Binding-site contacts:
Ligand atom O contacts residue ASN1069 of chain 5.A at 3.0 Å (h-bond).
Ligand atom O contacts residue ARG1049 of chain 5.A at 3.7 Å.
Ligand atom CG contacts residue GLU1228 of chain 5.MA at 2.9 Å.
Ligand atom NH2 contacts residue ASP1073 of chain 5.A at 3.1 Å (salt-bridge).
Ligand atom CE1 contacts residue ARG1044 of chain 5.A at 3.5 Å.
Ligand atom NZ contacts residue LYS1225 of chain 5.MA at 2.2 Å.
Ligand atom CD1 contacts residue ARG1044 of chain 5.A at 3.1 Å.
Ligand atom CB contacts residue GLU1052 of chain 5.A at 3.1 Å.
Ligand atom O contacts residue ARG1049 of chain 5.A at 3.7 Å.
Ligand atom O contacts residue GLN1074 of chain 5.A at 3.0 Å (h-bond).
Ligand atom CB contacts residue GLN1074 of chain 5.A at 3.5 Å.
Ligand atom NH1 contacts residue ASN1069 of chain 5.A at 2.8 Å (h-bond).
Ligand atom CE contacts residue LYS1225 of chain 5.MA at 2.9 Å.
Ligand atom CB contacts residue GLU1228 of chain 5.MA at 3.7 Å.
Ligand atom O contacts residue ASN1069 of chain 5.A at 3.3 Å (h-bond).
Ligand atom N contacts residue GLN1074 of chain 5.A at 3.2 Å (h-bond).
Ligand atom CD contacts residue GLU1228 of chain 5.MA at 2.9 Å.
Ligand atom CD1 contacts residue ILE1053 of chain 5.A at 3.4 Å (hydrophobic).
Ligand atom NH1 contacts residue ASP1073 of chain 5.A at 3.6 Å.
Ligand atom CA contacts residue THR1065 of chain 5.A at 3.6 Å.
Ligand atom O contacts residue ARG1049 of chain 5.A at 3.7 Å.
Ligand atom CG contacts residue GLU1052 of chain 5.A at 3.2 Å.
Ligand atom NZ contacts residue GLU1228 of chain 5.MA at 2.8 Å.
Ligand atom NZ contacts residue ASP1073 of chain 5.A at 3.0 Å (salt-bridge).
Ligand atom O contacts residue THR1065 of chain 5.A at 3.6 Å.
Ligand atom O contacts residue ILE1045 of chain 5.A at 3.6 Å.
Ligand atom C contacts residue ASN1069 of chain 5.A at 3.2 Å.
Ligand atom CA contacts residue ASN1069 of chain 5.A at 3.5 Å.
Ligand atom CG1 contacts residue PHE1068 of chain 5.A at 3.4 Å (hydrophobic).
Ligand atom N contacts residue ASN1069 of chain 5.A at 2.9 Å (h-bond).
Ligand atom CE contacts residue GLU1228 of chain 5.MA at 2.4 Å.
Ligand atom CD1 contacts residue PHE1068 of chain 5.A at 3.4 Å (hydrophobic).
Ligand atom OG1 contacts residue ARG1049 of chain 5.A at 2.9 Å (salt-bridge).
Ligand atom CD1 contacts residue THR1065 of chain 5.A at 3.5 Å.
Ligand atom CG contacts residue ILE1045 of chain 5.A at 3.5 Å (hydrophobic).
Ligand atom CG2 contacts residue PHE1068 of chain 5.A at 3.6 Å (hydrophobic).
Ligand atom N contacts residue THR1065 of chain 5.A at 3.2 Å (h-bond).
Ligand atom O contacts residue THR1065 of chain 5.A at 3.2 Å.
Ligand atom CD contacts residue GLN1074 of chain 5.A at 3.5 Å.
Ligand atom CZ contacts residue ARG1044 of chain 5.A at 3.2 Å.

The small molecule below binds the protein below.
Small molecule (SMILES): CC[C@H](C)[C@H](NC(=O)[C@@H](NC(=O)[C@H](CC(C)C)NC(=O)[C@@H](N)CCCCN)C(C)C)C(=O)N[C@@H](CC(N)=O)C(=O)N[C@@H](CCCCN)C(=O)N[C@@H](CC(=O)O)C(=O)N[C@@H](CCSC)C(=O)N[C@@H](CCCN=C(N)N)C(=O)N[C@H](C(=O)N[C@@H](CC(=O)O)C(=O)N[C@@H](CC(C)C)C(=O)N[C@@H](Cc1ccccc1)C(=O)N[C@@H](CO)C(=O)N1CCC[C@H]1C(=O)N1CCC[C@H]1C(=O)N[C@H](C=O)CC(N)=O)[C@@H](C)O

Sequence of chain 5.A:
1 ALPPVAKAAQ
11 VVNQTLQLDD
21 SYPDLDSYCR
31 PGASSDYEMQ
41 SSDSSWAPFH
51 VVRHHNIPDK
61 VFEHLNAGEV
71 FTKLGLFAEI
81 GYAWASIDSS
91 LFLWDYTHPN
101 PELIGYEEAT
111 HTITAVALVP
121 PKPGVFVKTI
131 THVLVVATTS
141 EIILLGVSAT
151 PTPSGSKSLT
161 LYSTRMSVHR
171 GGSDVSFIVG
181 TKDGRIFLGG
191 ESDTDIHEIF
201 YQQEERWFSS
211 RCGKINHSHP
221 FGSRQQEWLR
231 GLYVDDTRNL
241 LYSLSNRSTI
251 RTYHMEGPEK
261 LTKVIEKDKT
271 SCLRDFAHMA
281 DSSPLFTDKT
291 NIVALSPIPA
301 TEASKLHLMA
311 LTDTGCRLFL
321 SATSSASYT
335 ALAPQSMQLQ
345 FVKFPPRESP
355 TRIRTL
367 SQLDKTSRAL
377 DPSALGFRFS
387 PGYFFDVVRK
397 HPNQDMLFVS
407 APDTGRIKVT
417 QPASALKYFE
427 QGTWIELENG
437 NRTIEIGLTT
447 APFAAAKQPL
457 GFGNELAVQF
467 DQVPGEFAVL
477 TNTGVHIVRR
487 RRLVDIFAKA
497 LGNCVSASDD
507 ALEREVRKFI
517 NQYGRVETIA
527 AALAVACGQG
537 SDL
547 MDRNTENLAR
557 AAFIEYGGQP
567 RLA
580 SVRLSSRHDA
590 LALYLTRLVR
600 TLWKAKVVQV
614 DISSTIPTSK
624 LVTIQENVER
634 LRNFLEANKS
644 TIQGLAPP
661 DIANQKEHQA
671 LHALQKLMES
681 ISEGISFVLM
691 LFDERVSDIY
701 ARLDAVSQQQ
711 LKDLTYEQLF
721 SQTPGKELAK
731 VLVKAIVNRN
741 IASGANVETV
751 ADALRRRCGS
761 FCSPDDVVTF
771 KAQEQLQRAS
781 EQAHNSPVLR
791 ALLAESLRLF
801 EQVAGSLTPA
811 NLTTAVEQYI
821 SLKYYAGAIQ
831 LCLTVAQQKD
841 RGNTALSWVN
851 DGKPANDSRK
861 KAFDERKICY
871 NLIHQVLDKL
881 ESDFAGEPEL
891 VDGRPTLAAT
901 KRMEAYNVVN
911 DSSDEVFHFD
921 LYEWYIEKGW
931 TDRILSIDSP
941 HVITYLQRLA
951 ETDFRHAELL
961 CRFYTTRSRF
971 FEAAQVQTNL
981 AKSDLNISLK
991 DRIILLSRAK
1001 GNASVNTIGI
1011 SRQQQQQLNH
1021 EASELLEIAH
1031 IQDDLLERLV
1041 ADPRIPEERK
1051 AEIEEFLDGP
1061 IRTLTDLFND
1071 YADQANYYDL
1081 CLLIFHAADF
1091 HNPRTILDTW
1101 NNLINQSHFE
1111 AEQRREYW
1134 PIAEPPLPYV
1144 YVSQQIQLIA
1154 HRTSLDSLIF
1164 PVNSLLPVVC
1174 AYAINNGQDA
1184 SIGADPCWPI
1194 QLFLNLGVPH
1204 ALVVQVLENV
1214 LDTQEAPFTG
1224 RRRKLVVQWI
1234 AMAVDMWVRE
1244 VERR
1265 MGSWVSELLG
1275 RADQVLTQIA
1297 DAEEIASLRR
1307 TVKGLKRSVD

Sequence of chain 5.MA:
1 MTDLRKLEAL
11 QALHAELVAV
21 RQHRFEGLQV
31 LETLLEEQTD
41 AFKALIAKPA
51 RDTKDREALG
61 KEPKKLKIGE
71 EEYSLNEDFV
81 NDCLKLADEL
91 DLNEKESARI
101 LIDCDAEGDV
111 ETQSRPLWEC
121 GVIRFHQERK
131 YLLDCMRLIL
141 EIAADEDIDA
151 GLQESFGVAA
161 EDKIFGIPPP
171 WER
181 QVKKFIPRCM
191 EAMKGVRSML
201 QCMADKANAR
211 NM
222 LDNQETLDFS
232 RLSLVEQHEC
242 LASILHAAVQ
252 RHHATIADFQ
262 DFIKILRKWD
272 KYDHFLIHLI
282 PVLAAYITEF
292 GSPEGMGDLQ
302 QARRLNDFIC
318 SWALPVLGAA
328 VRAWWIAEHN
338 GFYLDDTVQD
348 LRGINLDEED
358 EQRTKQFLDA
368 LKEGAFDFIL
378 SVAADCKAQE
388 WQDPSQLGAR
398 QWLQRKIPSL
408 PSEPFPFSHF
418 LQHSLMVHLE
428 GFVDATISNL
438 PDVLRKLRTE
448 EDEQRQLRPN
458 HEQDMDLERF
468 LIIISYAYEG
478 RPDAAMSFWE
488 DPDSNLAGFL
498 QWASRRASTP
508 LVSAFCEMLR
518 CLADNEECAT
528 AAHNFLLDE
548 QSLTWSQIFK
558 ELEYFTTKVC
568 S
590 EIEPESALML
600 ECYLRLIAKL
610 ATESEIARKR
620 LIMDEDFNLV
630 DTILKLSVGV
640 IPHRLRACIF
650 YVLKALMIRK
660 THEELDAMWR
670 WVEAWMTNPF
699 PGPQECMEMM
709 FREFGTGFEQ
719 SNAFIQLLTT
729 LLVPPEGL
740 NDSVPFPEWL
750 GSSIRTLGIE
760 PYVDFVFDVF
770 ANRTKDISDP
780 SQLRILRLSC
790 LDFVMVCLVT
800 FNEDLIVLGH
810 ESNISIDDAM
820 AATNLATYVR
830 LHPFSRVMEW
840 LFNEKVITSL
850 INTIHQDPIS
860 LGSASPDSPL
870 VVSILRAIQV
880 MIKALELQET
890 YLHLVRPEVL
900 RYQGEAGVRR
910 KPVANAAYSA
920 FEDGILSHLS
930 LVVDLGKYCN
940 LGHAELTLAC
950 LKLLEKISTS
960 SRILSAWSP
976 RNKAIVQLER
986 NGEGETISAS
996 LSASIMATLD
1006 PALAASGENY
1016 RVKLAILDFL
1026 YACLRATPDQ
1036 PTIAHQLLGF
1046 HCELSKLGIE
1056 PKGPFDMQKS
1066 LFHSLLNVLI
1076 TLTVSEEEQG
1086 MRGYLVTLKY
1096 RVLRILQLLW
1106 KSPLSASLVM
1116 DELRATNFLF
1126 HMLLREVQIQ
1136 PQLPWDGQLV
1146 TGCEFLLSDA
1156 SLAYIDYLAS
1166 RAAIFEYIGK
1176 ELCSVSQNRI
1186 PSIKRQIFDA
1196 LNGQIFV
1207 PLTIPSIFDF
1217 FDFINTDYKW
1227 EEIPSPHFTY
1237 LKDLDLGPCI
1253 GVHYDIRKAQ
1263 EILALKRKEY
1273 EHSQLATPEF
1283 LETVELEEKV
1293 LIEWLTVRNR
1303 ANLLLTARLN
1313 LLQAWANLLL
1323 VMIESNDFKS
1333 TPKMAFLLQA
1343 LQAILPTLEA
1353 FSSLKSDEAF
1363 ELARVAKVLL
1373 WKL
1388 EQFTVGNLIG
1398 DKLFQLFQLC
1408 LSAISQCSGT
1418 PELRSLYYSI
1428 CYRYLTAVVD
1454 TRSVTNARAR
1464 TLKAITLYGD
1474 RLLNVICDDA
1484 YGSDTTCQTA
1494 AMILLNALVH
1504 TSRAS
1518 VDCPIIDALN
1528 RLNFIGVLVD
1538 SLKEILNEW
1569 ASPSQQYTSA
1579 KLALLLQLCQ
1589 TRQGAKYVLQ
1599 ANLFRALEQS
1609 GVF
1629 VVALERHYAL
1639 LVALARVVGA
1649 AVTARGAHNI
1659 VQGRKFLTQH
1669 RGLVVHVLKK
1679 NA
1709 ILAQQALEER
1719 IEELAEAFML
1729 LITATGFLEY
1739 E